This small molecule binds to this protein.
Small molecule (SMILES): [H]/N=C(\N)c1ccc(CNC(=O)[C@@H]2CCCN2C(=O)[C@H](N)CC(C)C)cc1

Binding-site contacts:
Ligand atom C27 contacts residue VAL225 of chain 1.B at 3.8 Å (hydrophobic).
Ligand atom C26 contacts residue VAL225 of chain 1.B at 3.7 Å (hydrophobic).
Ligand atom C21 contacts residue ALA200 of chain 1.B at 3.2 Å (hydrophobic).
Ligand atom N47 contacts residue GLY238 of chain 1.B at 3.3 Å.
Ligand atom N46 contacts residue GLY230 of chain 1.B at 3.0 Å (h-bond).
Ligand atom N46 contacts residue ALA200 of chain 1.B at 3.2 Å (h-bond).
Ligand atom N47 contacts residue ALA200 of chain 1.B at 3.4 Å (h-bond).
Ligand atom C21 contacts residue ASP199 of chain 1.B at 3.5 Å.
Ligand atom C30 contacts residue GLY228 of chain 1.B at 3.7 Å.
Ligand atom C24 contacts residue SER205 of chain 1.B at 3.1 Å.
Ligand atom C14 contacts residue TRP227 of chain 1.B at 3.8 Å (hydrophobic).
Ligand atom N46 contacts residue GLY228 of chain 1.B at 3.9 Å.
Ligand atom C1 contacts residue SER226 of chain 1.B at 3.8 Å.
Ligand atom C28 contacts residue GLY228 of chain 1.B at 3.7 Å.
Ligand atom C1 contacts residue LEU96 of chain 1.B at 3.7 Å (hydrophobic).
Ligand atom C12 contacts residue GLU94 of chain 1.B at 3.9 Å.
Ligand atom C2 contacts residue HIS43 of chain 1.B at 3.6 Å.
Ligand atom C28 contacts residue TRP227 of chain 1.B at 3.8 Å (hydrophobic).
Ligand atom N46 contacts residue ASP199 of chain 1.B at 2.9 Å (salt-bridge).
Ligand atom C28 contacts residue ALA200 of chain 1.B at 3.9 Å (hydrophobic).
Ligand atom N23 contacts residue SER226 of chain 1.B at 3.0 Å (h-bond).
Ligand atom C29 contacts residue GLY228 of chain 1.B at 3.4 Å.
Ligand atom C7 contacts residue SER226 of chain 1.B at 3.8 Å.
Ligand atom C29 contacts residue TRP227 of chain 1.B at 3.9 Å (hydrophobic).
Ligand atom C49 contacts residue ASN95 of chain 1.B at 3.8 Å.
Ligand atom N47 contacts residue TRP227 of chain 1.B at 3.9 Å.
Ligand atom O32 contacts residue TRP227 of chain 1.B at 3.1 Å.
Ligand atom C29 contacts residue GLY230 of chain 1.B at 3.7 Å.
Ligand atom N5 contacts residue GLY228 of chain 1.B at 3.0 Å (h-bond).
Ligand atom N23 contacts residue TRP227 of chain 1.B at 3.9 Å.
Ligand atom C21 contacts residue GLY228 of chain 1.B at 3.9 Å.
Ligand atom C3 contacts residue TYR47 of chain 1.B at 3.3 Å (hydrophobic).
Ligand atom O32 contacts residue GLY228 of chain 1.B at 3.2 Å (h-bond).
Ligand atom N23 contacts residue SER205 of chain 1.B at 3.6 Å.
Ligand atom N46 contacts residue CYS231 of chain 1.B at 3.8 Å.
Ligand atom C27 contacts residue TRP227 of chain 1.B at 3.9 Å (hydrophobic).
Ligand atom N23 contacts residue HIS43 of chain 1.B at 3.5 Å (h-bond).
Ligand atom C32 contacts residue TYR47 of chain 1.B at 3.6 Å (hydrophobic).
Ligand atom N47 contacts residue ASP199 of chain 1.B at 2.8 Å (salt-bridge).
Ligand atom C49 contacts residue TRP227 of chain 1.B at 3.6 Å (hydrophobic).

Sequence of chain 1.B:
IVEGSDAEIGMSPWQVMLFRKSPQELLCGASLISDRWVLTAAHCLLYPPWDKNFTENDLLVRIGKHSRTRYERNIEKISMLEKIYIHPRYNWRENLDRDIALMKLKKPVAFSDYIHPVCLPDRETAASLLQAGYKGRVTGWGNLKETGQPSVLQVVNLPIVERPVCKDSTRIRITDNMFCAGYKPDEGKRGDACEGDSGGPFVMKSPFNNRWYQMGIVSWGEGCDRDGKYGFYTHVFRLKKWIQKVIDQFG